This small molecule binds to this protein.
Small molecule (SMILES): CC(C)C[C@H](NC(=O)[C@H](COP(=O)(O)O)NC(=O)[C@H](CCC(N)=O)NC(=O)[C@@H](NC(=O)[C@@H](N)CCCNC(N)=[NH2+])[C@@H](C)O)C(=O)N1CCC[C@H]1C(=O)N[C@H](C(=O)N[C@H](C=O)CCCNC(N)=[NH2+])[C@@H](C)O

Sequence of chain 1.C:
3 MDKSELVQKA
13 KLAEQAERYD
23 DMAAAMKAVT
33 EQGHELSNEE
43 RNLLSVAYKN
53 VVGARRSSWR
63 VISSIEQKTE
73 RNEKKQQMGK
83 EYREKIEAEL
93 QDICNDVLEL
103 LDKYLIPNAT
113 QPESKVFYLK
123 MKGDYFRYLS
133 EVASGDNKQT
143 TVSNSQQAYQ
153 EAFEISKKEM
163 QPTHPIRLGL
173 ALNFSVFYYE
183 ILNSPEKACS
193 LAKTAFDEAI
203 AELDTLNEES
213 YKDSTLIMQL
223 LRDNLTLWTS

Binding-site contacts:
Ligand atom CB contacts residue LEU229 of chain 1.C at 3.7 Å (hydrophobic).
Ligand atom C contacts residue ASN226 of chain 1.C at 3.8 Å.
Ligand atom OG1 contacts residue TRP230 of chain 1.C at 3.8 Å.
Ligand atom O1P contacts residue LYS51 of chain 1.C at 3.5 Å (salt-bridge).
Ligand atom O3P contacts residue LYS51 of chain 1.C at 2.8 Å (salt-bridge).
Ligand atom OG1 contacts residue LEU229 of chain 1.C at 3.9 Å.
Ligand atom CB contacts residue ASN226 of chain 1.C at 3.5 Å.
Ligand atom O3P contacts residue TYR130 of chain 1.C at 3.8 Å.
Ligand atom CG contacts residue ASN226 of chain 1.C at 3.9 Å.
Ligand atom P contacts residue ARG129 of chain 1.C at 3.3 Å.
Ligand atom CG2 contacts residue ASN52 of chain 1.C at 3.5 Å.
Ligand atom P contacts residue ARG58 of chain 1.C at 3.6 Å.
Ligand atom CB contacts residue ASN175 of chain 1.C at 3.7 Å.
Ligand atom O contacts residue LYS51 of chain 1.C at 3.5 Å.
Ligand atom OG1 contacts residue LYS51 of chain 1.C at 3.2 Å.
Ligand atom O2P contacts residue ARG129 of chain 1.C at 2.9 Å (salt-bridge).
Ligand atom CA contacts residue ASN226 of chain 1.C at 3.8 Å.
Ligand atom CB contacts residue ASN175 of chain 1.C at 3.7 Å.
Ligand atom P contacts residue LYS51 of chain 1.C at 3.6 Å.
Ligand atom CA contacts residue ASN175 of chain 1.C at 3.8 Å.
Ligand atom O1P contacts residue TYR130 of chain 1.C at 2.7 Å (h-bond).
Ligand atom CA contacts residue ASN226 of chain 1.C at 3.7 Å.
Ligand atom OG1 contacts residue GLU182 of chain 1.C at 2.6 Å (salt-bridge).
Ligand atom CD2 contacts residue GLY171 of chain 1.C at 3.8 Å.
Ligand atom CB contacts residue GLU182 of chain 1.C at 3.1 Å.
Ligand atom CG2 contacts residue TRP230 of chain 1.C at 3.7 Å (hydrophobic).
Ligand atom O3P contacts residue ARG58 of chain 1.C at 3.0 Å (salt-bridge).
Ligand atom O1P contacts residue ARG129 of chain 1.C at 2.7 Å (salt-bridge).
Ligand atom N contacts residue ASN175 of chain 1.C at 3.1 Å (h-bond).
Ligand atom P contacts residue TYR130 of chain 1.C at 3.7 Å.
Ligand atom O2P contacts residue ARG58 of chain 1.C at 2.8 Å (salt-bridge).
Ligand atom CD contacts residue LEU222 of chain 1.C at 3.5 Å (hydrophobic).
Ligand atom CG contacts residue LEU222 of chain 1.C at 3.7 Å (hydrophobic).
Ligand atom N contacts residue ASN226 of chain 1.C at 2.9 Å (h-bond).
Ligand atom O contacts residue VAL178 of chain 1.C at 3.4 Å.
Ligand atom O contacts residue LEU174 of chain 1.C at 3.8 Å.
Ligand atom N contacts residue LEU229 of chain 1.C at 3.6 Å.
Ligand atom CG2 contacts residue GLU182 of chain 1.C at 3.6 Å.
Ligand atom O contacts residue ASN226 of chain 1.C at 2.9 Å (h-bond).
Ligand atom CG2 contacts residue ASN226 of chain 1.C at 3.7 Å.